Sequence of chain 1.B:
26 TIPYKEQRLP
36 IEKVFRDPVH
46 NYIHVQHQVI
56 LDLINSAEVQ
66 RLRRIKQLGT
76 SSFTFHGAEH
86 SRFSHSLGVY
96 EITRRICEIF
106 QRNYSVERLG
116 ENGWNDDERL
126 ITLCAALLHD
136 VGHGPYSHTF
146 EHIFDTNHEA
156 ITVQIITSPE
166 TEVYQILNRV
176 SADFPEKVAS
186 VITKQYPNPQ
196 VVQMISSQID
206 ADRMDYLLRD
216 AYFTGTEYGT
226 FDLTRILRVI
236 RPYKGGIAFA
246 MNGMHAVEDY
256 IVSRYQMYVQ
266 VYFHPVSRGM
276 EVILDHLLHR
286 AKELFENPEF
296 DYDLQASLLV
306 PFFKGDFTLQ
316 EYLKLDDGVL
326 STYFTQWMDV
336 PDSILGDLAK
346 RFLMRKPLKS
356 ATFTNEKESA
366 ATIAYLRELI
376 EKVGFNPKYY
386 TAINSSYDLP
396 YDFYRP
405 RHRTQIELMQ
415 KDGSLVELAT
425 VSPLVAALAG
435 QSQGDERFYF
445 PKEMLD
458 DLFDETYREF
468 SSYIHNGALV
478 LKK

Binding-site contacts:
Ligand atom C2 contacts residue ARG350 of chain 1.A at 3.3 Å.
Ligand atom O3' contacts residue LYS38 of chain 1.B at 3.4 Å.
Ligand atom O1B contacts residue LYS38 of chain 1.B at 3.2 Å (salt-bridge).
Ligand atom C2' contacts residue VAL39 of chain 1.B at 3.5 Å (hydrophobic).
Ligand atom O1G contacts residue LYS38 of chain 1.B at 2.7 Å (salt-bridge).
Ligand atom N3 contacts residue PHE40 of chain 1.B at 3.4 Å.
Ligand atom C6 contacts residue ARG68 of chain 1.B at 3.5 Å.
Ligand atom C4 contacts residue ARG350 of chain 1.A at 3.2 Å.
Ligand atom N7 contacts residue ARG68 of chain 1.B at 3.0 Å (salt-bridge).
Ligand atom N7 contacts residue PHE78 of chain 1.A at 3.2 Å (h-bond).
Ligand atom O1A contacts residue ARG350 of chain 1.A at 2.7 Å (salt-bridge).
Ligand atom N2 contacts residue ASN60 of chain 1.B at 3.0 Å (h-bond).
Ligand atom O1B contacts residue TTP1 of chain 1.J at 2.7 Å (h-bond).
Ligand atom O4' contacts residue THR79 of chain 1.A at 3.5 Å (h-bond).
Ligand atom N3 contacts residue ARG350 of chain 1.A at 3.2 Å (salt-bridge).
Ligand atom O6 contacts residue PHE88 of chain 1.B at 3.3 Å.
Ligand atom C1' contacts residue TTP1 of chain 1.J at 3.5 Å.
Ligand atom O4' contacts residue ARG350 of chain 1.A at 3.3 Å (salt-bridge).
Ligand atom C8 contacts residue THR79 of chain 1.A at 3.2 Å.
Ligand atom C6 contacts residue ARG350 of chain 1.A at 3.4 Å.
Ligand atom C5 contacts residue ARG68 of chain 1.B at 3.4 Å.
Ligand atom N1 contacts residue ASN60 of chain 1.B at 3.0 Å (h-bond).
Ligand atom C1' contacts residue THR79 of chain 1.A at 3.2 Å.
Ligand atom O5' contacts residue ARG350 of chain 1.A at 2.8 Å (salt-bridge).
Ligand atom N9 contacts residue PHE40 of chain 1.B at 3.5 Å.
Ligand atom C8 contacts residue PHE78 of chain 1.A at 3.2 Å (hydrophobic).
Ligand atom O6 contacts residue ARG350 of chain 1.A at 3.5 Å.
Ligand atom C4 contacts residue PHE40 of chain 1.B at 3.2 Å (hydrophobic).
Ligand atom O6 contacts residue GLN65 of chain 1.B at 3.0 Å (h-bond).
Ligand atom O2A contacts residue LYS38 of chain 1.B at 2.4 Å (salt-bridge).
Ligand atom PG contacts residue LYS38 of chain 1.B at 3.3 Å.
Ligand atom O6 contacts residue ARG68 of chain 1.B at 2.9 Å (salt-bridge).
Ligand atom O2B contacts residue LYS354 of chain 1.A at 3.4 Å (salt-bridge).
Ligand atom O3' contacts residue TTP1 of chain 1.J at 2.8 Å (h-bond).
Ligand atom C5 contacts residue ARG350 of chain 1.A at 3.5 Å.
Ligand atom C2 contacts residue ASN60 of chain 1.B at 3.5 Å.
Ligand atom C5 contacts residue PHE40 of chain 1.B at 3.3 Å (hydrophobic).
Ligand atom O2G contacts residue LYS38 of chain 1.B at 3.1 Å (salt-bridge).
Ligand atom N2 contacts residue ARG350 of chain 1.A at 3.5 Å (salt-bridge).
Ligand atom C4' contacts residue TTP1 of chain 1.J at 3.5 Å.

Sequence of chain 1.A:
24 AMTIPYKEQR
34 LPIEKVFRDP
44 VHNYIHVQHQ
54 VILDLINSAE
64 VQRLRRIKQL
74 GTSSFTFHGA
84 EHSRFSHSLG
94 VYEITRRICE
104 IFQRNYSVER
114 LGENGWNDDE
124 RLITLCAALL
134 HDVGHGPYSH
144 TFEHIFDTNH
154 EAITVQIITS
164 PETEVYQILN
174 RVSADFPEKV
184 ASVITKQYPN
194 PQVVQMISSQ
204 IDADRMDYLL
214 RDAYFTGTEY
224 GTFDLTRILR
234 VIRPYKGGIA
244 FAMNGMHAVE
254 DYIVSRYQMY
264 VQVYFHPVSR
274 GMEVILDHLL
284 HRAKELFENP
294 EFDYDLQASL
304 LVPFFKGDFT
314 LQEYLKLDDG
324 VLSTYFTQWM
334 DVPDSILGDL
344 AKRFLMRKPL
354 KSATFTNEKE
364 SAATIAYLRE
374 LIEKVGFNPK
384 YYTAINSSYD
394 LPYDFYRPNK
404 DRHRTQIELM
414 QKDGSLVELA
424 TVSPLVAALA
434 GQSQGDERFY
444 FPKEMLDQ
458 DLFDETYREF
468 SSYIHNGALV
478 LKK

This protein binds this small molecule.
Small molecule (SMILES): Nc1nc2c(ncn2[C@H]2C[C@H](O)[C@@H](CO[P](=O)(O)O[P](=O)(O)OP(=O)(O)O)O2)c(=O)[nH]1